Sequence of chain 1.A:
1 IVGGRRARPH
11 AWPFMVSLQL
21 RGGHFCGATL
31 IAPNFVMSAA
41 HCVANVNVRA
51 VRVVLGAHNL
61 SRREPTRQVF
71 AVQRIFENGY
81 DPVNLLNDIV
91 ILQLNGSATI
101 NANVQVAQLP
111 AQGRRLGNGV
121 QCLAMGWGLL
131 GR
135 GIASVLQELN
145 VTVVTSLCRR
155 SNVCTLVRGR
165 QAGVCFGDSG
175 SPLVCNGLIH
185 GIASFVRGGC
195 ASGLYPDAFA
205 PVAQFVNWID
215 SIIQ

Binding-site contacts:
Ligand atom F27 contacts residue SER188 of chain 1.A at 3.5 Å.
Ligand atom F26 contacts residue SER173 of chain 1.A at 3.3 Å.
Ligand atom F25 contacts residue VAL168 of chain 1.A at 3.5 Å.
Ligand atom C13 contacts residue ASP88 of chain 1.A at 3.6 Å.
Ligand atom F27 contacts residue VAL168 of chain 1.A at 3.4 Å.
Ligand atom C21 contacts residue CYS169 of chain 1.A at 3.4 Å (hydrophobic).
Ligand atom C10 contacts residue TYR80 of chain 1.A at 3.6 Å (hydrophobic).
Ligand atom N9 contacts residue LEU85 of chain 1.A at 3.2 Å.
Ligand atom N14 contacts residue ASP88 of chain 1.A at 3.6 Å.
Ligand atom C23 contacts residue VAL190 of chain 1.A at 3.7 Å (hydrophobic).
Ligand atom C23 contacts residue PHE170 of chain 1.A at 3.3 Å (hydrophobic).
Ligand atom C13 contacts residue TYR80 of chain 1.A at 3.5 Å (hydrophobic).
Ligand atom N14 contacts residue TYR80 of chain 1.A at 3.4 Å.
Ligand atom O29 contacts residue VAL190 of chain 1.A at 3.1 Å (h-bond).
Ligand atom C11 contacts residue SER188 of chain 1.A at 3.0 Å.
Ligand atom O29 contacts residue PHE189 of chain 1.A at 3.4 Å.
Ligand atom C22 contacts residue CYS169 of chain 1.A at 3.6 Å (hydrophobic).
Ligand atom C21 contacts residue VAL190 of chain 1.A at 3.5 Å (hydrophobic).
Ligand atom C19 contacts residue SER188 of chain 1.A at 3.3 Å.
Ligand atom C15 contacts residue HIS41 of chain 1.A at 3.7 Å.
Ligand atom N9 contacts residue TYR80 of chain 1.A at 3.7 Å.
Ligand atom F27 contacts residue PHE189 of chain 1.A at 3.3 Å.
Ligand atom C11 contacts residue HIS41 of chain 1.A at 3.3 Å.
Ligand atom F25 contacts residue SER173 of chain 1.A at 3.2 Å.
Ligand atom F26 contacts residue SER188 of chain 1.A at 3.2 Å.
Ligand atom C19 contacts residue PHE189 of chain 1.A at 3.6 Å (hydrophobic).
Ligand atom C28 contacts residue HIS41 of chain 1.A at 3.7 Å.
Ligand atom C28 contacts residue SER173 of chain 1.A at 3.5 Å.
Ligand atom C11 contacts residue ASP88 of chain 1.A at 3.4 Å.
Ligand atom C12 contacts residue SER188 of chain 1.A at 3.1 Å.
Ligand atom F25 contacts residue ALA187 of chain 1.A at 3.5 Å.
Ligand atom F26 contacts residue ALA187 of chain 1.A at 3.1 Å.
Ligand atom N14 contacts residue SER188 of chain 1.A at 3.7 Å.
Ligand atom C19 contacts residue SER173 of chain 1.A at 3.6 Å.
Ligand atom C12 contacts residue HIS41 of chain 1.A at 3.6 Å.
Ligand atom F25 contacts residue CYS169 of chain 1.A at 3.6 Å.
Ligand atom N14 contacts residue LEU85 of chain 1.A at 3.3 Å.
Ligand atom F25 contacts residue ASP172 of chain 1.A at 3.5 Å.
Ligand atom C22 contacts residue VAL190 of chain 1.A at 3.6 Å (hydrophobic).
Ligand atom C22 contacts residue PHE170 of chain 1.A at 3.6 Å (hydrophobic).

A small-molecule ligand and the protein it binds are described below.
Small molecule (SMILES): CC(=O)C1=C(C)N(c2cccc(C(F)(F)F)c2)C(=O)N[C@@H]1c1ccc(C#N)nc1